Binding-site contacts:
Ligand atom C4 contacts residue ILE211 of chain 1.B at 3.6 Å (hydrophobic).
Ligand atom O1' contacts residue TYR94 of chain 1.B at 2.6 Å (h-bond).
Ligand atom C6 contacts residue ILE211 of chain 1.B at 4.2 Å (hydrophobic).
Ligand atom O1' contacts residue ARG168 of chain 1.B at 2.8 Å (salt-bridge).
Ligand atom O1' contacts residue VAL91 of chain 1.B at 4.2 Å.
Ligand atom C5 contacts residue TRP89 of chain 1.B at 3.7 Å (hydrophobic).
Ligand atom O3 contacts residue HIS144 of chain 1.B at 3.8 Å.
Ligand atom C3 contacts residue GLU210 of chain 1.B at 3.4 Å.
Ligand atom C3 contacts residue ILE211 of chain 1.B at 3.6 Å (hydrophobic).
Ligand atom C1' contacts residue TYR94 of chain 1.B at 3.7 Å (hydrophobic).
Ligand atom C5 contacts residue PHE238 of chain 1.B at 4.1 Å (hydrophobic).
Ligand atom O3 contacts residue GLU210 of chain 1.B at 2.6 Å (salt-bridge).
Ligand atom C4 contacts residue GLU210 of chain 1.B at 3.3 Å.
Ligand atom C6 contacts residue PHE32 of chain 1.B at 4.0 Å (hydrophobic).
Ligand atom C6 contacts residue VAL190 of chain 1.B at 3.7 Å (hydrophobic).
Ligand atom C1' contacts residue VAL190 of chain 1.B at 4.0 Å (hydrophobic).
Ligand atom O2' contacts residue PRO170 of chain 1.B at 3.6 Å.
Ligand atom C3 contacts residue HIS144 of chain 1.B at 4.2 Å.
Ligand atom C1' contacts residue PRO170 of chain 1.B at 3.9 Å (hydrophobic).
Ligand atom C6 contacts residue TYR94 of chain 1.B at 3.5 Å (hydrophobic).
Ligand atom C6 contacts residue VAL91 of chain 1.B at 3.8 Å (hydrophobic).
Ligand atom O1' contacts residue PRO170 of chain 1.B at 3.6 Å.
Ligand atom C3 contacts residue PHE238 of chain 1.B at 3.7 Å (hydrophobic).
Ligand atom C5 contacts residue VAL190 of chain 1.B at 4.2 Å (hydrophobic).
Ligand atom O3 contacts residue ILE211 of chain 1.B at 3.7 Å.
Ligand atom C5 contacts residue ILE211 of chain 1.B at 3.8 Å (hydrophobic).
Ligand atom C2 contacts residue ILE211 of chain 1.B at 4.0 Å (hydrophobic).
Ligand atom C3 contacts residue PRO208 of chain 1.B at 4.1 Å (hydrophobic).
Ligand atom C5 contacts residue PHE32 of chain 1.B at 3.9 Å (hydrophobic).
Ligand atom C2 contacts residue HIS144 of chain 1.B at 4.1 Å.
Ligand atom O2' contacts residue VAL207 of chain 1.B at 3.6 Å.
Ligand atom C4 contacts residue PHE238 of chain 1.B at 3.8 Å (hydrophobic).
Ligand atom O3 contacts residue PRO208 of chain 1.B at 3.1 Å.
Ligand atom C1' contacts residue ARG168 of chain 1.B at 3.5 Å.
Ligand atom C4 contacts residue TRP89 of chain 1.B at 3.8 Å (hydrophobic).
Ligand atom O2' contacts residue ARG168 of chain 1.B at 2.9 Å (salt-bridge).
Ligand atom C2 contacts residue PRO208 of chain 1.B at 4.0 Å (hydrophobic).
Ligand atom C1 contacts residue TYR94 of chain 1.B at 4.1 Å (hydrophobic).
Ligand atom O3 contacts residue PHE238 of chain 1.B at 3.6 Å.
Ligand atom O1' contacts residue VAL190 of chain 1.B at 3.7 Å.

This protein binds this small molecule.
Small molecule (SMILES): O=C(O)c1cccc(O)c1

Sequence of chain 1.B:
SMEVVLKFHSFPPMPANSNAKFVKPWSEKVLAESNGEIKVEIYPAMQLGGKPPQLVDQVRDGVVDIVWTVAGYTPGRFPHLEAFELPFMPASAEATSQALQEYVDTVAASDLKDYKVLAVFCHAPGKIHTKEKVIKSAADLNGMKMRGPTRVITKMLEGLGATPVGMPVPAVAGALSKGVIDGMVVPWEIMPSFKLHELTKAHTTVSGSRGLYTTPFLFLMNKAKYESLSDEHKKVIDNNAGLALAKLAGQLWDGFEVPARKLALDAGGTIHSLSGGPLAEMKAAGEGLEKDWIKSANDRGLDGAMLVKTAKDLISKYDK